Binding-site contacts:
Ligand atom C7 contacts residue ASN23 of chain 1.E at 3.3 Å.
Ligand atom C2 contacts residue ASN23 of chain 1.E at 2.5 Å.
Ligand atom C8 contacts residue ASN23 of chain 1.E at 4.4 Å.
Ligand atom O5 contacts residue ASN23 of chain 1.E at 2.4 Å (h-bond).
Ligand atom C1 contacts residue ASN23 of chain 1.E at 1.4 Å.
Ligand atom C4 contacts residue ASN23 of chain 1.E at 4.2 Å.
Ligand atom N2 contacts residue ASN23 of chain 1.E at 2.9 Å (h-bond).
Ligand atom C5 contacts residue ASN23 of chain 1.E at 3.7 Å.
Ligand atom C3 contacts residue ASN23 of chain 1.E at 3.8 Å.
Ligand atom O7 contacts residue ASN23 of chain 1.E at 3.4 Å (h-bond).
Ligand atom C8 contacts residue LYS22 of chain 1.E at 4.3 Å.

Sequence of chain 1.E:
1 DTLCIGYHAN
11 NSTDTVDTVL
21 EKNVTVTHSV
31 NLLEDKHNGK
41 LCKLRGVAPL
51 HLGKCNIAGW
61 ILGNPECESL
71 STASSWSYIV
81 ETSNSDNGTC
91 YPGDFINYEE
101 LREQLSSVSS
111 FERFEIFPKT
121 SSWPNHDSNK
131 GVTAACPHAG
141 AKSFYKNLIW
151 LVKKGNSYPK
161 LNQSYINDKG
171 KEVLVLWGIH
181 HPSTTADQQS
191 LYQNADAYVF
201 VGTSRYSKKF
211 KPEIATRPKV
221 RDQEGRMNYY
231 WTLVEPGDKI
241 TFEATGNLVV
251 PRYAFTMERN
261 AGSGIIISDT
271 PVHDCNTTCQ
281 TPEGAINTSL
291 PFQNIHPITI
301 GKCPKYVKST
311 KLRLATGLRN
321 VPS

The small molecule below binds the protein below.
Small molecule (SMILES): CC(=O)N[C@@H]1[C@@H](O)[C@H](O)[C@@H](CO)O[C@H]1O